Binding-site contacts:
Ligand atom C66 contacts residue GLN89 of chain 1.A at 3.5 Å.
Ligand atom O79 contacts residue TYR87 of chain 1.A at 3.6 Å.
Ligand atom C43 contacts residue GLY27 of chain 1.A at 3.6 Å.
Ligand atom C49 contacts residue LEU46 of chain 1.A at 3.4 Å (hydrophobic).
Ligand atom O28 contacts residue ASP48 of chain 1.A at 2.4 Å (salt-bridge).
Ligand atom C14 contacts residue VAL85 of chain 1.A at 3.5 Å (hydrophobic).
Ligand atom N32 contacts residue THR247 of chain 1.A at 3.6 Å (h-bond).
Ligand atom C18 contacts residue ASP244 of chain 1.A at 3.5 Å.
Ligand atom N21 contacts residue GLY50 of chain 1.A at 3.0 Å (h-bond).
Ligand atom C63 contacts residue GLY246 of chain 1.A at 3.4 Å.
Ligand atom O28 contacts residue TYR87 of chain 1.A at 3.4 Å.
Ligand atom O70 contacts residue THR247 of chain 1.A at 3.4 Å.
Ligand atom N21 contacts residue ASP244 of chain 1.A at 2.7 Å (salt-bridge).
Ligand atom C63 contacts residue ASP48 of chain 1.A at 3.5 Å.
Ligand atom C14 contacts residue ILE142 of chain 1.A at 3.6 Å (hydrophobic).
Ligand atom O42 contacts residue THR248 of chain 1.A at 3.2 Å (h-bond).
Ligand atom O79 contacts residue THR88 of chain 1.A at 3.3 Å (h-bond).
Ligand atom C23 contacts residue THR247 of chain 1.A at 3.7 Å.
Ligand atom C18 contacts residue GLY50 of chain 1.A at 3.3 Å.
Ligand atom C61 contacts residue GLY246 of chain 1.A at 3.8 Å.
Ligand atom O42 contacts residue GLY27 of chain 1.A at 3.8 Å.
Ligand atom C26 contacts residue ASP48 of chain 1.A at 3.5 Å.
Ligand atom O70 contacts residue THR248 of chain 1.A at 3.0 Å (h-bond).
Ligand atom N1 contacts residue THR88 of chain 1.A at 3.6 Å (h-bond).
Ligand atom N3 contacts residue THR88 of chain 1.A at 2.8 Å (h-bond).
Ligand atom O28 contacts residue GLY50 of chain 1.A at 3.4 Å (h-bond).
Ligand atom C71 contacts residue GLN89 of chain 1.A at 3.5 Å.
Ligand atom C35 contacts residue THR247 of chain 1.A at 3.6 Å.
Ligand atom C75 contacts residue GLN89 of chain 1.A at 3.7 Å.
Ligand atom C30 contacts residue GLY246 of chain 1.A at 3.5 Å.
Ligand atom C46 contacts residue GLN28 of chain 1.A at 3.8 Å.
Ligand atom C8 contacts residue PRO86 of chain 1.A at 3.5 Å (hydrophobic).
Ligand atom C66 contacts residue TYR87 of chain 1.A at 3.6 Å (hydrophobic).
Ligand atom N32 contacts residue GLY246 of chain 1.A at 2.9 Å (h-bond).
Ligand atom C34 contacts residue THR247 of chain 1.A at 3.7 Å.
Ligand atom O79 contacts residue GLN89 of chain 1.A at 3.2 Å (h-bond).
Ligand atom C23 contacts residue ASP244 of chain 1.A at 3.3 Å.
Ligand atom C26 contacts residue ASP244 of chain 1.A at 3.8 Å.
Ligand atom C4 contacts residue GLY50 of chain 1.A at 3.5 Å.
Ligand atom C5 contacts residue GLY50 of chain 1.A at 3.0 Å.

Sequence of chain 1.A:
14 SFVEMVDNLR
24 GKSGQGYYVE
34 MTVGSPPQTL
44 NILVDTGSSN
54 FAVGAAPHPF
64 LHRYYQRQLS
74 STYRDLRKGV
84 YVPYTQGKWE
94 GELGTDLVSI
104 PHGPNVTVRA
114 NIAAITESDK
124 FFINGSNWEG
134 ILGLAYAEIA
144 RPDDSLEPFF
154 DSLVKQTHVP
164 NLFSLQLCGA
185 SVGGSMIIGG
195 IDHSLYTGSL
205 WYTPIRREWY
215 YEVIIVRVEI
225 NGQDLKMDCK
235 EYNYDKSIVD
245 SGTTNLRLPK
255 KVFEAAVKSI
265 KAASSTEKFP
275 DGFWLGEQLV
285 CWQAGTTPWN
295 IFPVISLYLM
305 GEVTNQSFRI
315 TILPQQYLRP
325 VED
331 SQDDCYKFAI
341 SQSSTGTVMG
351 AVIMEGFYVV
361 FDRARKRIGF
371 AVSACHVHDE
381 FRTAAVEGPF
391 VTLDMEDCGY

A protein and the small-molecule ligand that binds it are described below.
Small molecule (SMILES): CCCc1cc(CNC[C@@H](O)[C@@H]2C[C@H](C)CCCCCCOCC(=O)N(C)[C@@H](C)C(=O)N2)n[nH]1